Binding-site contacts:
Ligand atom C30 contacts residue HIS227 of chain 1.F at 3.5 Å.
Ligand atom C31 contacts residue HIS227 of chain 1.F at 4.0 Å.
Ligand atom C19 contacts residue ARG276 of chain 1.F at 4.0 Å.
Ligand atom C40 contacts residue SER234 of chain 1.F at 3.8 Å.
Ligand atom O08 contacts residue ARG276 of chain 1.F at 3.8 Å.
Ligand atom C13 contacts residue PHE270 of chain 1.F at 3.5 Å (hydrophobic).
Ligand atom C07 contacts residue ASP224 of chain 1.F at 3.7 Å.
Ligand atom C15 contacts residue PRO272 of chain 1.F at 3.4 Å (hydrophobic).
Ligand atom C32 contacts residue VAL23 of chain 1.F at 3.9 Å (hydrophobic).
Ligand atom C12 contacts residue PHE270 of chain 1.F at 3.9 Å (hydrophobic).
Ligand atom O13 contacts residue ARG359 of chain 1.F at 3.2 Å.
Ligand atom C36 contacts residue ASP26 of chain 1.F at 3.2 Å.
Ligand atom C14 contacts residue LEU273 of chain 1.F at 4.1 Å (hydrophobic).
Ligand atom N01 contacts residue HIS227 of chain 1.F at 3.8 Å.
Ligand atom C16 contacts residue PRO272 of chain 1.F at 4.1 Å (hydrophobic).
Ligand atom C35 contacts residue ASP26 of chain 1.F at 3.2 Å.
Ligand atom C19 contacts residue THR274 of chain 1.F at 3.8 Å.
Ligand atom C16 contacts residue THR274 of chain 1.F at 4.0 Å.
Ligand atom O13 contacts residue GLY360 of chain 1.F at 3.9 Å.
Ligand atom C38 contacts residue ALA231 of chain 1.F at 4.0 Å (hydrophobic).
Ligand atom C31 contacts residue ASP26 of chain 1.F at 3.9 Å.
Ligand atom O06 contacts residue THR274 of chain 1.F at 3.4 Å (h-bond).
Ligand atom C33 contacts residue GLU22 of chain 1.F at 3.9 Å.
Ligand atom C47 contacts residue ARG276 of chain 1.F at 4.0 Å.
Ligand atom O05 contacts residue PHE270 of chain 1.F at 3.4 Å.
Ligand atom O07 contacts residue LEU361 of chain 1.F at 4.0 Å.
Ligand atom C17 contacts residue LEU361 of chain 1.F at 4.0 Å (hydrophobic).
Ligand atom C44 contacts residue GLY360 of chain 1.F at 3.2 Å.
Ligand atom C41 contacts residue ARG318 of chain 1.F at 3.5 Å.
Ligand atom O06 contacts residue LEU273 of chain 1.F at 3.2 Å.
Ligand atom O14 contacts residue HIS227 of chain 1.F at 3.2 Å.
Ligand atom C42 contacts residue PRO358 of chain 1.F at 3.8 Å (hydrophobic).
Ligand atom C16 contacts residue LEU361 of chain 1.F at 3.8 Å (hydrophobic).
Ligand atom C34 contacts residue ASP26 of chain 1.F at 3.8 Å.
Ligand atom C32 contacts residue HIS227 of chain 1.F at 3.6 Å.
Ligand atom C39 contacts residue ALA231 of chain 1.F at 3.4 Å (hydrophobic).
Ligand atom C41 contacts residue PRO358 of chain 1.F at 3.9 Å (hydrophobic).
Ligand atom O05 contacts residue PRO272 of chain 1.F at 3.1 Å (h-bond).
Ligand atom O06 contacts residue PRO272 of chain 1.F at 3.3 Å (h-bond).
Ligand atom C06 contacts residue HIS227 of chain 1.F at 3.9 Å.

A small-molecule ligand and the protein it binds are described below.
Small molecule (SMILES): CC(=O)O[C@H]1C(=O)[C@@]2(C)[C@H]([C@H](OC(=O)c3ccccc3)[C@]3(O)C[C@H](OC(=O)[C@H](O)[C@@H](NC(=O)c4ccccc4)c4ccccc4)C(C)=C1C3(C)C)[C@]1(OC(C)=O)CO[C@@H]1C[C@@H]2O

Sequence of chain 1.F:
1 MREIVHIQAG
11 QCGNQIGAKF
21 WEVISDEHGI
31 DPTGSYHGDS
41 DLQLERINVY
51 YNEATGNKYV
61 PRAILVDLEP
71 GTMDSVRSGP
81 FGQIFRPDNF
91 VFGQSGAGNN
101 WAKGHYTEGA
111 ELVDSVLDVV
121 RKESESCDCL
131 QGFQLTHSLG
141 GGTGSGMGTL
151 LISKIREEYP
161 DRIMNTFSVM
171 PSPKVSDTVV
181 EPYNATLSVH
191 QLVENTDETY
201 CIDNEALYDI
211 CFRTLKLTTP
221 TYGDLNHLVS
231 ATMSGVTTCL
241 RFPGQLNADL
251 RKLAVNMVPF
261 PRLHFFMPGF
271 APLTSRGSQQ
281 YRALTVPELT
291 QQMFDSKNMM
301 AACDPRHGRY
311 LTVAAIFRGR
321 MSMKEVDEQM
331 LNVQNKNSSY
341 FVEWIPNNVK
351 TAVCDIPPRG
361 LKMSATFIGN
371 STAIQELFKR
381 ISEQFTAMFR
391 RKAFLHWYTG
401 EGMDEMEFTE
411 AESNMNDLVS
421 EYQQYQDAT